Sequence of chain 1.B:
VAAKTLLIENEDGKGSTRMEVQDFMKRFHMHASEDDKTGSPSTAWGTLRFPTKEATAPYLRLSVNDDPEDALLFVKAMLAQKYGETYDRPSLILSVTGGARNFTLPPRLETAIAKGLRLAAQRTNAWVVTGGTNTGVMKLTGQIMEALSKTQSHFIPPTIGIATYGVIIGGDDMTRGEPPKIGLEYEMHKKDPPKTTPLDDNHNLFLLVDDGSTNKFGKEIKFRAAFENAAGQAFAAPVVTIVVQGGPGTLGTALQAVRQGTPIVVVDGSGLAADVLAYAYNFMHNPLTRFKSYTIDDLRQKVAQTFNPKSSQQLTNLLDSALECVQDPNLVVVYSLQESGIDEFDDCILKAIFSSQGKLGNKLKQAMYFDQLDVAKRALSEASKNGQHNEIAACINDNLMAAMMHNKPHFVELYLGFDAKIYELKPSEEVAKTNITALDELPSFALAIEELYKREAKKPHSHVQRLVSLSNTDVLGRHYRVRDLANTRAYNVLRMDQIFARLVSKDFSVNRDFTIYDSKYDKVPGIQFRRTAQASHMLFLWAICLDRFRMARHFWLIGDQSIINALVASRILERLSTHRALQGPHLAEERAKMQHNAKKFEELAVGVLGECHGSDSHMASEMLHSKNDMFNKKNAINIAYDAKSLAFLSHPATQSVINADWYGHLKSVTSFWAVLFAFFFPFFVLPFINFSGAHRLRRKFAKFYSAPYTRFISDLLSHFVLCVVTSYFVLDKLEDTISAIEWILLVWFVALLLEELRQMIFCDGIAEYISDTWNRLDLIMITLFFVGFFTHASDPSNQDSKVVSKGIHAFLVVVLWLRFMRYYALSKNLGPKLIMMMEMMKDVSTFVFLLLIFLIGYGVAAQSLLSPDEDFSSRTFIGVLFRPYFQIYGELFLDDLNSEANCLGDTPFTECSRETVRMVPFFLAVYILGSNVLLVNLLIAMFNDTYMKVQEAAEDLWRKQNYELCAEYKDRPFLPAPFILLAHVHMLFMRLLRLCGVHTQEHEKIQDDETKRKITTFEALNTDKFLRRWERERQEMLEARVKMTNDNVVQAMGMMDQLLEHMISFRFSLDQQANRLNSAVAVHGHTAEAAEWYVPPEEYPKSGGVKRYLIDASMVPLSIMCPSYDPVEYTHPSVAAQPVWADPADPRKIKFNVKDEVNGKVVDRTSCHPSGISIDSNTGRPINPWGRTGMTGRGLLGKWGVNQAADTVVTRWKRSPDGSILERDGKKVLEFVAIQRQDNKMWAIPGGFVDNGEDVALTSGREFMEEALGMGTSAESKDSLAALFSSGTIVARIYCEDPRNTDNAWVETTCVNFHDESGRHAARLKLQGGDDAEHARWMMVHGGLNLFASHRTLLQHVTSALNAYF

This protein binds this small molecule.
Small molecule (SMILES): Nc1ncnc2c1ncn2[C@@H]1O[C@H](CO[P](=O)(O)O[P](=O)(O)OC[C@H]2O[C@@H](O)[C@H](O)[C@@H]2O)[C@@H](O)[C@H]1O

Binding-site contacts:
Ligand atom O3D contacts residue ASP1330 of chain 1.B at 2.8 Å (salt-bridge).
Ligand atom O5D contacts residue GLY1370 of chain 1.B at 3.1 Å (h-bond).
Ligand atom N3 contacts residue TRP1264 of chain 1.B at 3.4 Å.
Ligand atom O1A contacts residue MG1 of chain 1.P at 2.2 Å.
Ligand atom PA contacts residue GLY1371 of chain 1.B at 3.6 Å.
Ligand atom O2B contacts residue MG1 of chain 1.P at 2.2 Å.
Ligand atom C2 contacts residue LEU1319 of chain 1.B at 3.5 Å (hydrophobic).
Ligand atom PA contacts residue MG1 of chain 1.Q at 3.3 Å.
Ligand atom O5D contacts residue ARG1360 of chain 1.B at 3.3 Å (salt-bridge).
Ligand atom N6 contacts residue PHE1372 of chain 1.B at 3.7 Å.
Ligand atom O3A contacts residue GLY1371 of chain 1.B at 3.2 Å.
Ligand atom O2A contacts residue PHE1372 of chain 1.B at 3.0 Å (h-bond).
Ligand atom O1A contacts residue GLY1370 of chain 1.B at 3.6 Å (h-bond).
Ligand atom C6 contacts residue PHE1372 of chain 1.B at 3.6 Å (hydrophobic).
Ligand atom O3D contacts residue GLY1370 of chain 1.B at 3.2 Å.
Ligand atom O2D contacts residue ASP1330 of chain 1.B at 3.0 Å (salt-bridge).
Ligand atom O2A contacts residue MG1 of chain 1.R at 2.7 Å.
Ligand atom O1A contacts residue MG1 of chain 1.R at 3.1 Å.
Ligand atom PA contacts residue MG1 of chain 1.P at 3.4 Å.
Ligand atom C2 contacts residue GLY1321 of chain 1.B at 3.5 Å.
Ligand atom N6 contacts residue ASN1326 of chain 1.B at 2.8 Å (h-bond).
Ligand atom O5' contacts residue MG1 of chain 1.Q at 3.3 Å.
Ligand atom O1D contacts residue PHE1476 of chain 1.B at 3.3 Å.
Ligand atom O1A contacts residue MG1 of chain 1.Q at 2.2 Å.
Ligand atom PA contacts residue MG1 of chain 1.R at 3.0 Å.
Ligand atom N9 contacts residue TRP1264 of chain 1.B at 3.5 Å.
Ligand atom N1 contacts residue GLY1321 of chain 1.B at 3.1 Å (h-bond).
Ligand atom O2A contacts residue GLY1371 of chain 1.B at 3.5 Å.
Ligand atom O3D contacts residue ALA1328 of chain 1.B at 3.6 Å.
Ligand atom O5D contacts residue GLY1371 of chain 1.B at 3.6 Å.
Ligand atom O1B contacts residue PHE1372 of chain 1.B at 3.6 Å.
Ligand atom O1B contacts residue ARG1360 of chain 1.B at 3.3 Å (salt-bridge).
Ligand atom PB contacts residue MG1 of chain 1.P at 3.5 Å.
Ligand atom O4D contacts residue PHE1476 of chain 1.B at 3.4 Å.
Ligand atom O2' contacts residue TRP1264 of chain 1.B at 3.3 Å.
Ligand atom C4 contacts residue TRP1264 of chain 1.B at 3.3 Å (hydrophobic).
Ligand atom O3A contacts residue PHE1372 of chain 1.B at 3.4 Å.
Ligand atom O5' contacts residue MG1 of chain 1.R at 3.3 Å.
Ligand atom O3D contacts residue GLY1371 of chain 1.B at 2.9 Å (h-bond).
Ligand atom C5 contacts residue TRP1264 of chain 1.B at 3.6 Å (hydrophobic).